Sequence of chain 1.A:
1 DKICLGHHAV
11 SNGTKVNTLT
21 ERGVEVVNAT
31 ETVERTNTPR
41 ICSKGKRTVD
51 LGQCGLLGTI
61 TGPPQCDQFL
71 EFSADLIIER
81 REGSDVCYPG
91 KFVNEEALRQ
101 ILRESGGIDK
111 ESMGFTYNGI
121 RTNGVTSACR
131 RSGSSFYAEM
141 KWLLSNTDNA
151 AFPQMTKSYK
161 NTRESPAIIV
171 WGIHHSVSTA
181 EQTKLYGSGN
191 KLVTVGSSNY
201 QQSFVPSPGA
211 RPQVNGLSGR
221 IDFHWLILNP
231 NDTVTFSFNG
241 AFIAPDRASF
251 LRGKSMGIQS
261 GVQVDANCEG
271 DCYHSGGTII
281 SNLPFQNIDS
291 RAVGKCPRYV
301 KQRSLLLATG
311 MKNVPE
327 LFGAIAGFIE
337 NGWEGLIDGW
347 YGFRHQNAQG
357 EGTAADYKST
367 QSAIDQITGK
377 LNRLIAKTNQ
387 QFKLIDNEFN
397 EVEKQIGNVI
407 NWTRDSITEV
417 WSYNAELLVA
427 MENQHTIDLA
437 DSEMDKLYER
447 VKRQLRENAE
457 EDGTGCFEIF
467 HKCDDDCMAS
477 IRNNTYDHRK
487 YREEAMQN

Binding-site contacts:
Ligand atom O6 contacts residue ASN407 of chain 1.A at 4.3 Å.
Ligand atom O5 contacts residue ASN407 of chain 1.A at 2.4 Å (h-bond).
Ligand atom C8 contacts residue VAL398 of chain 1.A at 4.4 Å (hydrophobic).
Ligand atom C2 contacts residue ASN407 of chain 1.A at 2.5 Å.
Ligand atom N2 contacts residue ASN407 of chain 1.A at 3.0 Å (h-bond).
Ligand atom C8 contacts residue GLY403 of chain 1.A at 3.9 Å.
Ligand atom O7 contacts residue ASN407 of chain 1.A at 3.9 Å.
Ligand atom C8 contacts residue LYS400 of chain 1.A at 3.7 Å.
Ligand atom O7 contacts residue ASN404 of chain 1.A at 4.0 Å.
Ligand atom C7 contacts residue ASN407 of chain 1.A at 3.6 Å.
Ligand atom C8 contacts residue ASN404 of chain 1.A at 4.2 Å.
Ligand atom C1 contacts residue ASN407 of chain 1.A at 1.4 Å.
Ligand atom C7 contacts residue GLY403 of chain 1.A at 4.4 Å.
Ligand atom C3 contacts residue ASN407 of chain 1.A at 3.8 Å.
Ligand atom O7 contacts residue LYS400 of chain 1.A at 4.0 Å.
Ligand atom C4 contacts residue ASN407 of chain 1.A at 4.2 Å.
Ligand atom C7 contacts residue LYS400 of chain 1.A at 4.3 Å.
Ligand atom C5 contacts residue ASN407 of chain 1.A at 3.7 Å.
Ligand atom N2 contacts residue GLY403 of chain 1.A at 4.4 Å.
Ligand atom C6 contacts residue ASN407 of chain 1.A at 4.4 Å.

The small molecule below binds the protein below.
Small molecule (SMILES): CC(=O)N[C@@H]1[C@@H](O)[C@H](O)[C@@H](CO)O[C@H]1O